The small molecule below binds the protein below.
Small molecule (SMILES): Nc1nc2c(ncn2[C@@H]2O[C@H](CO[P](=O)(O)O[P](=O)(O)CP(=O)(O)O)[C@@H](O)[C@H]2O)c(=O)[nH]1

Sequence of chain 1.B:
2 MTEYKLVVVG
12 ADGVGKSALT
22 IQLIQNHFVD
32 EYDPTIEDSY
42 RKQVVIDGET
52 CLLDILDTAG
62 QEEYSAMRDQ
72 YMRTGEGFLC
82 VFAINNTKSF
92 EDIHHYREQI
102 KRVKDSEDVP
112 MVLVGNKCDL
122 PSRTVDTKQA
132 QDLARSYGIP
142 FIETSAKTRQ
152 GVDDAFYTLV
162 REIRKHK

Binding-site contacts:
Ligand atom O3A contacts residue GLY16 of chain 1.B at 3.2 Å (h-bond).
Ligand atom O1G contacts residue LYS17 of chain 1.B at 2.8 Å (salt-bridge).
Ligand atom N7 contacts residue ASN117 of chain 1.B at 3.2 Å (h-bond).
Ligand atom C6 contacts residue LYS118 of chain 1.B at 3.5 Å.
Ligand atom C3B contacts residue MG1 of chain 1.H at 3.5 Å.
Ligand atom O2B contacts residue SER18 of chain 1.B at 2.9 Å (h-bond).
Ligand atom C3B contacts residue GLY14 of chain 1.B at 3.4 Å.
Ligand atom O2A contacts residue GLY16 of chain 1.B at 3.4 Å.
Ligand atom PG contacts residue MG1 of chain 1.H at 3.2 Å.
Ligand atom N1 contacts residue ASP120 of chain 1.B at 2.8 Å (salt-bridge).
Ligand atom O2' contacts residue ASP31 of chain 1.B at 3.1 Å (salt-bridge).
Ligand atom O2' contacts residue PHE29 of chain 1.B at 3.3 Å.
Ligand atom O3G contacts residue THR36 of chain 1.B at 3.5 Å (h-bond).
Ligand atom PB contacts residue LYS17 of chain 1.B at 3.6 Å.
Ligand atom O1B contacts residue LYS17 of chain 1.B at 2.8 Å (salt-bridge).
Ligand atom C8 contacts residue GLY16 of chain 1.B at 3.5 Å.
Ligand atom N2 contacts residue LEU121 of chain 1.B at 3.5 Å.
Ligand atom O2B contacts residue LYS17 of chain 1.B at 3.5 Å (salt-bridge).
Ligand atom O2A contacts residue ALA19 of chain 1.B at 2.8 Å (h-bond).
Ligand atom O2A contacts residue SER18 of chain 1.B at 3.4 Å (h-bond).
Ligand atom O1B contacts residue GLY16 of chain 1.B at 3.2 Å (h-bond).
Ligand atom O2G contacts residue THR36 of chain 1.B at 2.8 Å (h-bond).
Ligand atom C5 contacts residue LYS118 of chain 1.B at 3.6 Å.
Ligand atom O3G contacts residue PRO35 of chain 1.B at 3.2 Å.
Ligand atom O1B contacts residue VAL15 of chain 1.B at 3.3 Å (h-bond).
Ligand atom O2G contacts residue MG1 of chain 1.H at 1.9 Å.
Ligand atom O3' contacts residue ASP31 of chain 1.B at 2.9 Å (salt-bridge).
Ligand atom O4' contacts residue LYS118 of chain 1.B at 3.3 Å (salt-bridge).
Ligand atom O2B contacts residue MG1 of chain 1.H at 2.0 Å.
Ligand atom C2' contacts residue VAL30 of chain 1.B at 3.5 Å (hydrophobic).
Ligand atom O6 contacts residue ASP120 of chain 1.B at 3.5 Å (salt-bridge).
Ligand atom O6 contacts residue ASN117 of chain 1.B at 3.2 Å (h-bond).
Ligand atom PB contacts residue MG1 of chain 1.H at 3.2 Å.
Ligand atom C6 contacts residue ASP120 of chain 1.B at 3.5 Å.
Ligand atom O6 contacts residue LYS118 of chain 1.B at 3.4 Å.
Ligand atom N2 contacts residue ASP120 of chain 1.B at 2.9 Å (salt-bridge).
Ligand atom O1G contacts residue GLY61 of chain 1.B at 2.9 Å (h-bond).
Ligand atom O6 contacts residue SER146 of chain 1.B at 3.5 Å.
Ligand atom O2' contacts residue VAL30 of chain 1.B at 2.7 Å (h-bond).
Ligand atom O6 contacts residue ALA147 of chain 1.B at 2.8 Å (h-bond).